Sequence of chain 8.D:
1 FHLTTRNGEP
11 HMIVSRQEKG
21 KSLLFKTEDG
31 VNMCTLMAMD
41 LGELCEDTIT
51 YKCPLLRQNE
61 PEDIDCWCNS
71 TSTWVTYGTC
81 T

Binding-site contacts:
Ligand atom C2 contacts residue BMA1 of chain 8.V at 3.2 Å.
Ligand atom O4 contacts residue BMA1 of chain 8.V at 4.0 Å.
Ligand atom C2 contacts residue NAG1 of chain 8.T at 2.9 Å.
Ligand atom C2 contacts residue HIS2 of chain 8.D at 4.5 Å.
Ligand atom C1 contacts residue NAG1 of chain 8.T at 1.7 Å.
Ligand atom C4 contacts residue BMA1 of chain 8.V at 3.6 Å.
Ligand atom C5 contacts residue NAG1 of chain 8.T at 3.8 Å.
Ligand atom O2 contacts residue BMA1 of chain 8.V at 3.0 Å (h-bond).
Ligand atom O3 contacts residue BMA1 of chain 8.V at 1.1 Å.
Ligand atom O2 contacts residue HIS2 of chain 8.D at 3.4 Å (h-bond).
Ligand atom C3 contacts residue BMA1 of chain 8.V at 2.5 Å.
Ligand atom O5 contacts residue NAG1 of chain 8.T at 2.5 Å (h-bond).
Ligand atom O2 contacts residue NAG1 of chain 8.T at 3.4 Å (h-bond).
Ligand atom O6 contacts residue NAG1 of chain 8.T at 4.5 Å.
Ligand atom C3 contacts residue NAG1 of chain 8.T at 4.1 Å.

A protein and the small-molecule ligand that binds it are described below.
Small molecule (SMILES): OC[C@H]1O[C@@H](O)[C@@H](O)[C@@H](O)[C@@H]1O